Sequence of chain 50.E:
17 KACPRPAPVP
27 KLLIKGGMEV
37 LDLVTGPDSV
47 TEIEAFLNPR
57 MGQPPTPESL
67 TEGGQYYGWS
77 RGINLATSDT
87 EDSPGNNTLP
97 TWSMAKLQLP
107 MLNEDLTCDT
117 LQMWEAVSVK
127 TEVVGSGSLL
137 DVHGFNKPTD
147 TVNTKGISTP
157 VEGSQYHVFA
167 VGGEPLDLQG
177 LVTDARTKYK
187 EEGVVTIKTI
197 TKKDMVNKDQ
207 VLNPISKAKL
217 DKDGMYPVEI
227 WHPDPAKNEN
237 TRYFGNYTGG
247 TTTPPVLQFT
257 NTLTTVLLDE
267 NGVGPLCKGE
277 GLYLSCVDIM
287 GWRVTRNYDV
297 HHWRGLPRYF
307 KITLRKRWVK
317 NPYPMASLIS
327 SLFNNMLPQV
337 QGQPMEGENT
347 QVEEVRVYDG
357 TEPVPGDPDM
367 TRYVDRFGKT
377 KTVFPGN

Binding-site contacts:
Ligand atom O3 contacts residue ASN80 of chain 50.D at 3.8 Å.
Ligand atom O1A contacts residue TYR72 of chain 50.D at 3.3 Å.
Ligand atom O8 contacts residue TYR72 of chain 50.D at 3.7 Å.
Ligand atom C3 contacts residue VAL296 of chain 50.D at 3.5 Å (hydrophobic).
Ligand atom O3 contacts residue GLY78 of chain 50.D at 3.8 Å.
Ligand atom N5 contacts residue TYR72 of chain 50.D at 3.0 Å (h-bond).
Ligand atom O4 contacts residue GLY78 of chain 50.D at 3.1 Å (h-bond).
Ligand atom O8 contacts residue ARG77 of chain 50.D at 3.6 Å.
Ligand atom C1 contacts residue ARG77 of chain 50.D at 3.4 Å.
Ligand atom O10 contacts residue THR291 of chain 50.D at 3.8 Å.
Ligand atom C2 contacts residue ARG77 of chain 50.D at 4.0 Å.
Ligand atom C3 contacts residue HIS298 of chain 50.D at 3.9 Å.
Ligand atom C6 contacts residue ASN93 of chain 50.D at 3.2 Å.
Ligand atom O3 contacts residue VAL296 of chain 50.D at 4.3 Å.
Ligand atom O1B contacts residue ARG77 of chain 50.D at 2.8 Å (salt-bridge).
Ligand atom O1B contacts residue TYR72 of chain 50.D at 4.0 Å.
Ligand atom C6 contacts residue TYR72 of chain 50.D at 3.8 Å (hydrophobic).
Ligand atom O1A contacts residue ARG77 of chain 50.D at 2.8 Å (salt-bridge).
Ligand atom C6 contacts residue THR94 of chain 50.D at 4.2 Å.
Ligand atom O1A contacts residue GLY78 of chain 50.D at 4.1 Å.
Ligand atom C4 contacts residue VAL296 of chain 50.D at 4.2 Å (hydrophobic).
Ligand atom O4 contacts residue ARG77 of chain 50.D at 4.3 Å.
Ligand atom C11 contacts residue ASP85 of chain 50.E at 3.6 Å.
Ligand atom C3 contacts residue GLY78 of chain 50.D at 4.0 Å.
Ligand atom O4 contacts residue ILE79 of chain 50.D at 4.2 Å.
Ligand atom C1 contacts residue TYR72 of chain 50.D at 3.8 Å (hydrophobic).
Ligand atom O6 contacts residue ASN93 of chain 50.D at 3.4 Å (h-bond).
Ligand atom C4 contacts residue TYR72 of chain 50.D at 3.4 Å (hydrophobic).
Ligand atom C4 contacts residue HIS298 of chain 50.D at 3.7 Å.
Ligand atom O3 contacts residue ARG77 of chain 50.D at 4.3 Å.
Ligand atom C4 contacts residue ARG77 of chain 50.D at 4.1 Å.
Ligand atom C10 contacts residue TYR72 of chain 50.D at 3.8 Å (hydrophobic).
Ligand atom O4 contacts residue HIS298 of chain 50.D at 2.6 Å (h-bond).
Ligand atom O4 contacts residue TYR72 of chain 50.D at 3.9 Å.
Ligand atom O4 contacts residue VAL296 of chain 50.D at 4.0 Å.
Ligand atom O4 contacts residue THR291 of chain 50.D at 4.0 Å.
Ligand atom C4 contacts residue GLY78 of chain 50.D at 3.8 Å.
Ligand atom C3 contacts residue ARG77 of chain 50.D at 3.4 Å.
Ligand atom C11 contacts residue TYR72 of chain 50.D at 4.0 Å (hydrophobic).
Ligand atom C5 contacts residue TYR72 of chain 50.D at 3.6 Å (hydrophobic).

Sequence of chain 50.D:
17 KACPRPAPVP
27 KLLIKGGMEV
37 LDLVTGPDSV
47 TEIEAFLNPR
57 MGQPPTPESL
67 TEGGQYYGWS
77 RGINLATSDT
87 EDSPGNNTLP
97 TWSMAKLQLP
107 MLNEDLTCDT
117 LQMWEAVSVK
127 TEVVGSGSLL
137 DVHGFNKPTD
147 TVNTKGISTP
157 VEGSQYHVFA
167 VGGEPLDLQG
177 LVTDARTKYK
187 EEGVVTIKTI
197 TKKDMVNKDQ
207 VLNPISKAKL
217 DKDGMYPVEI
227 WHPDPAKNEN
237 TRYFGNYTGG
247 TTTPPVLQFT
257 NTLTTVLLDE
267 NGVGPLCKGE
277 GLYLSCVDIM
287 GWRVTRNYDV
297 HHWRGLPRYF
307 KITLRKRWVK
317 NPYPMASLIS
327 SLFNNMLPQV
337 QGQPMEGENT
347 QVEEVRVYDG

A small-molecule ligand and the protein it binds are described below.
Small molecule (SMILES): CC(=O)N[C@H]1[C@H]([C@H](O)[C@H](O)CO)O[C@@](O[C@H]2[C@@H](O)[C@@H](CO)O[C@@H](O[C@H]3[C@H](O)[C@@H](O)[C@H](O)O[C@@H]3CO)[C@@H]2O)(C(=O)O)C[C@@H]1O